Sequence of chain 1.C:
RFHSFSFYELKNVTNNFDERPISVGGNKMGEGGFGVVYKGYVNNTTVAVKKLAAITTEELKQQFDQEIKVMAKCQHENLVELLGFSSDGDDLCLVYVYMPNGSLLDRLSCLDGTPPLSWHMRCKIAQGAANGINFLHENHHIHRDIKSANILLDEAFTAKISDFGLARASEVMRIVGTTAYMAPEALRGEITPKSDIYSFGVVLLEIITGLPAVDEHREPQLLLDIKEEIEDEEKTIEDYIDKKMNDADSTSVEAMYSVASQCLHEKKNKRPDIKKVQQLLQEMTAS

A small-molecule ligand and the protein it binds are described below.
Small molecule (SMILES): CC(C)N1CCC(c2cc(NC(=O)c3cnn4cccnc34)n(-c3ccc(C4CC4)cc3F)n2)CC1

Binding-site contacts:
Ligand atom C14 contacts residue MET106 of chain 1.C at 3.1 Å (hydrophobic).
Ligand atom O03 contacts residue MET106 of chain 1.C at 2.8 Å (h-bond).
Ligand atom C22 contacts residue ARG114 of chain 1.C at 3.7 Å.
Ligand atom C11 contacts residue LYS54 of chain 1.C at 3.6 Å.
Ligand atom C35 contacts residue GLU35 of chain 1.C at 3.4 Å.
Ligand atom F33 contacts residue GLY109 of chain 1.C at 3.3 Å.
Ligand atom N07 contacts residue LEU159 of chain 1.C at 3.4 Å.
Ligand atom C05 contacts residue ALA52 of chain 1.C at 3.3 Å (hydrophobic).
Ligand atom C02 contacts residue ALA52 of chain 1.C at 3.6 Å (hydrophobic).
Ligand atom F33 contacts residue SER110 of chain 1.C at 3.0 Å.
Ligand atom N01 contacts residue MET33 of chain 1.C at 3.6 Å.
Ligand atom C05 contacts residue MET106 of chain 1.C at 3.7 Å (hydrophobic).
Ligand atom C36 contacts residue VAL41 of chain 1.C at 3.6 Å (hydrophobic).
Ligand atom C23 contacts residue ARG114 of chain 1.C at 3.5 Å.
Ligand atom C04 contacts residue ALA52 of chain 1.C at 3.4 Å (hydrophobic).
Ligand atom C23 contacts residue PRO107 of chain 1.C at 3.7 Å (hydrophobic).
Ligand atom C35 contacts residue GLY34 of chain 1.C at 3.8 Å.
Ligand atom N06 contacts residue TYR103 of chain 1.C at 3.2 Å.
Ligand atom C14 contacts residue MET33 of chain 1.C at 3.6 Å (hydrophobic).
Ligand atom N21 contacts residue PRO107 of chain 1.C at 3.4 Å (h-bond).
Ligand atom C19 contacts residue TYR105 of chain 1.C at 3.2 Å (hydrophobic).
Ligand atom C19 contacts residue PRO107 of chain 1.C at 3.6 Å (hydrophobic).
Ligand atom C12 contacts residue TYR103 of chain 1.C at 3.5 Å (hydrophobic).
Ligand atom C31 contacts residue VAL41 of chain 1.C at 3.6 Å (hydrophobic).
Ligand atom N06 contacts residue VAL104 of chain 1.C at 3.7 Å.
Ligand atom O03 contacts residue TYR105 of chain 1.C at 3.6 Å.
Ligand atom N16 contacts residue GLY109 of chain 1.C at 3.6 Å.
Ligand atom C14 contacts residue GLY109 of chain 1.C at 3.7 Å.
Ligand atom C05 contacts residue VAL104 of chain 1.C at 3.3 Å (hydrophobic).
Ligand atom C15 contacts residue GLY109 of chain 1.C at 3.5 Å.
Ligand atom N06 contacts residue VAL87 of chain 1.C at 3.5 Å.
Ligand atom C20 contacts residue TYR105 of chain 1.C at 3.6 Å (hydrophobic).
Ligand atom C13 contacts residue MET33 of chain 1.C at 3.6 Å (hydrophobic).
Ligand atom N06 contacts residue LEU159 of chain 1.C at 3.7 Å.
Ligand atom C20 contacts residue ILE26 of chain 1.C at 3.7 Å (hydrophobic).
Ligand atom O03 contacts residue ALA52 of chain 1.C at 3.8 Å.
Ligand atom C23 contacts residue ASN108 of chain 1.C at 3.7 Å.
Ligand atom C08 contacts residue LEU159 of chain 1.C at 3.5 Å (hydrophobic).
Ligand atom F33 contacts residue LEU159 of chain 1.C at 3.4 Å.
Ligand atom C23 contacts residue GLY109 of chain 1.C at 3.5 Å.